A small-molecule ligand and the protein it binds are described below.
Small molecule (SMILES): O=P(O)(O)C[C@@H](O)Cn1cncn1

Sequence of chain 5.B:
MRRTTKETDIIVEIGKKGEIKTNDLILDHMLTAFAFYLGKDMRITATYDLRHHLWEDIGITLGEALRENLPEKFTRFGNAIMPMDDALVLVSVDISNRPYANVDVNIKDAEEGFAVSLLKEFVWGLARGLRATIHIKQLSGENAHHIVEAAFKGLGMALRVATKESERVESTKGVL

Binding-site contacts:
Ligand atom N4 contacts residue MN1 of chain 5.D at 2.3 Å.
Ligand atom O12 contacts residue ARG76 of chain 5.B at 2.9 Å (salt-bridge).
Ligand atom C5 contacts residue MN1 of chain 5.D at 3.3 Å.
Ligand atom N4 contacts residue GLU56 of chain 5.A at 3.1 Å (salt-bridge).
Ligand atom O10 contacts residue SER171 of chain 5.B at 3.8 Å.
Ligand atom C5 contacts residue MN1 of chain 5.E at 3.3 Å.
Ligand atom C5 contacts residue HIS52 of chain 5.A at 3.2 Å.
Ligand atom O13 contacts residue GLU149 of chain 8.A at 3.2 Å (salt-bridge).
Ligand atom C5 contacts residue HIS145 of chain 8.A at 3.4 Å.
Ligand atom O13 contacts residue HIS29 of chain 8.A at 3.2 Å (h-bond).
Ligand atom P9 contacts residue ARG76 of chain 5.B at 3.7 Å.
Ligand atom O13 contacts residue GLU7 of chain 5.A at 2.8 Å (salt-bridge).
Ligand atom N1 contacts residue GLU149 of chain 8.A at 3.1 Å (salt-bridge).
Ligand atom N4 contacts residue HIS146 of chain 8.A at 3.3 Å (h-bond).
Ligand atom P9 contacts residue SER171 of chain 5.B at 3.7 Å.
Ligand atom N2 contacts residue MET84 of chain 8.A at 3.5 Å (h-bond).
Ligand atom C6 contacts residue MN1 of chain 5.E at 3.5 Å.
Ligand atom C6 contacts residue MET84 of chain 8.A at 3.6 Å (hydrophobic).
Ligand atom O11 contacts residue ARG76 of chain 5.B at 2.8 Å (salt-bridge).
Ligand atom N4 contacts residue HIS52 of chain 5.A at 3.1 Å (h-bond).
Ligand atom O13 contacts residue MN1 of chain 5.E at 2.3 Å.
Ligand atom O10 contacts residue LYS173 of chain 5.B at 2.7 Å (salt-bridge).
Ligand atom C3 contacts residue MET84 of chain 8.A at 3.7 Å (hydrophobic).
Ligand atom N1 contacts residue MN1 of chain 5.E at 2.2 Å.
Ligand atom O12 contacts residue ARG98 of chain 5.B at 3.1 Å (salt-bridge).
Ligand atom O12 contacts residue LYS153 of chain 8.A at 2.8 Å (salt-bridge).
Ligand atom N1 contacts residue HIS145 of chain 8.A at 3.1 Å (h-bond).
Ligand atom N2 contacts residue MN1 of chain 5.E at 3.2 Å.
Ligand atom C7 contacts residue MN1 of chain 5.E at 3.4 Å.
Ligand atom O13 contacts residue HIS53 of chain 5.A at 3.3 Å (h-bond).
Ligand atom O10 contacts residue ARG98 of chain 5.B at 2.8 Å (salt-bridge).
Ligand atom C7 contacts residue GLU149 of chain 8.A at 3.6 Å.
Ligand atom O11 contacts residue SER171 of chain 5.B at 2.6 Å (h-bond).
Ligand atom C7 contacts residue GLU7 of chain 5.A at 3.5 Å.
Ligand atom C3 contacts residue MN1 of chain 5.D at 3.3 Å.
Ligand atom N1 contacts residue HIS53 of chain 5.A at 3.4 Å (h-bond).
Ligand atom N2 contacts residue GLU149 of chain 8.A at 3.6 Å (salt-bridge).
Ligand atom C5 contacts residue HIS53 of chain 5.A at 3.7 Å.
Ligand atom C6 contacts residue GLU149 of chain 8.A at 3.5 Å.
Ligand atom C8 contacts residue GLU149 of chain 8.A at 3.5 Å.

Sequence of chain 5.A:
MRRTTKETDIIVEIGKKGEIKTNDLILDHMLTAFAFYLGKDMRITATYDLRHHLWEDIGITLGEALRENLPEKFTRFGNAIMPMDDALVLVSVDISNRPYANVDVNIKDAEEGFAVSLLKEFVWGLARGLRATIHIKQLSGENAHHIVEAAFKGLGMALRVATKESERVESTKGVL

Sequence of chain 8.A:
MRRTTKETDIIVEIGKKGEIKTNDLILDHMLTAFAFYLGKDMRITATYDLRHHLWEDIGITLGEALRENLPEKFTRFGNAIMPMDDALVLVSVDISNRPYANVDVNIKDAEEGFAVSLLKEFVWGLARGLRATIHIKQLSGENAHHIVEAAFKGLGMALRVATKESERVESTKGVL